Sequence of chain 1.B:
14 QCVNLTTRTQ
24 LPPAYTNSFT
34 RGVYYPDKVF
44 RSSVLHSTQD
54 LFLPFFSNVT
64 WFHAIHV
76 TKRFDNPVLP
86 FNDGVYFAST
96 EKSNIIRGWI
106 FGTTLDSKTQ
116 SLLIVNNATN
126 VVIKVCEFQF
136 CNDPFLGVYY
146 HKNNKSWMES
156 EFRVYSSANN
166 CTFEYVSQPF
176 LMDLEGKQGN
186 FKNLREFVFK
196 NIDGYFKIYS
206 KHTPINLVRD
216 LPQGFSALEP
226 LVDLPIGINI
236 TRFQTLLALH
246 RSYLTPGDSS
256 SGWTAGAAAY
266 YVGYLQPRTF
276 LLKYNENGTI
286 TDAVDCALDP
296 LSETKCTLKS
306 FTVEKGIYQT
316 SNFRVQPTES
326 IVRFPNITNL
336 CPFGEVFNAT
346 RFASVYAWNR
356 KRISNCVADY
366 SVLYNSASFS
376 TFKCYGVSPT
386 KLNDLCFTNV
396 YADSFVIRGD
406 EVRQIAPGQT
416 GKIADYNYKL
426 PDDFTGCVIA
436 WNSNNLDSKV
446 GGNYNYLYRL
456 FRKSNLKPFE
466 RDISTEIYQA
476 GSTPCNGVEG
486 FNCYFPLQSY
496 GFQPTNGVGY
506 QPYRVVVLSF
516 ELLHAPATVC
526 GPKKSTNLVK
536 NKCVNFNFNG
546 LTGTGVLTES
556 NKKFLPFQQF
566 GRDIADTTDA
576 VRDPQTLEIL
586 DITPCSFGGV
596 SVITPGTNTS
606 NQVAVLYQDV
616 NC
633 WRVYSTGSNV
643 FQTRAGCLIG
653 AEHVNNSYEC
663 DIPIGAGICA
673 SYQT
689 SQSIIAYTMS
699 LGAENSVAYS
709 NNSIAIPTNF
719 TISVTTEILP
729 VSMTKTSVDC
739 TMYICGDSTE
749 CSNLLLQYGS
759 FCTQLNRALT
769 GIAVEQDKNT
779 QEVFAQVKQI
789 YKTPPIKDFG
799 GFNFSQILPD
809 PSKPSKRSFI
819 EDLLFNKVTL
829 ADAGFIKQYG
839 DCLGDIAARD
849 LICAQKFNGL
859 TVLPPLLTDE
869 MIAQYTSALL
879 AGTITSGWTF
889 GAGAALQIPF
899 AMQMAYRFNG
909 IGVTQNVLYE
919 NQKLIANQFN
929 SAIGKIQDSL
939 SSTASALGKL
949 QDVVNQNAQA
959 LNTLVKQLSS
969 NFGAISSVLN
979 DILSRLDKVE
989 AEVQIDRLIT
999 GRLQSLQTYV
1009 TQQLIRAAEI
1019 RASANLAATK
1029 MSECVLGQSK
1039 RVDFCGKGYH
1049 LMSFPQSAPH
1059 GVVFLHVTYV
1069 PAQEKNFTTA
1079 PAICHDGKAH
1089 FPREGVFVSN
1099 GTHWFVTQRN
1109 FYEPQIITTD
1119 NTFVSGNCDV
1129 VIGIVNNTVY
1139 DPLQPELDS

This small molecule binds to this protein.
Small molecule (SMILES): CC(=O)N[C@H]1[C@H](O[C@H]2[C@H](O)[C@@H](NC(C)=O)CO[C@@H]2CO)O[C@H](CO)[C@@H](O)[C@@H]1O

Binding-site contacts:
Ligand atom C5 contacts residue SER803 of chain 1.B at 3.5 Å.
Ligand atom C7 contacts residue ASN801 of chain 1.B at 3.7 Å.
Ligand atom C6 contacts residue SER803 of chain 1.B at 4.3 Å.
Ligand atom O7 contacts residue ASN801 of chain 1.B at 4.0 Å.
Ligand atom O5 contacts residue GLN804 of chain 1.B at 4.4 Å.
Ligand atom C5 contacts residue ASN801 of chain 1.B at 3.6 Å.
Ligand atom O6 contacts residue GLN804 of chain 1.B at 3.0 Å (h-bond).
Ligand atom C8 contacts residue ASN801 of chain 1.B at 4.3 Å.
Ligand atom O5 contacts residue ASN801 of chain 1.B at 2.3 Å (h-bond).
Ligand atom N2 contacts residue ASN801 of chain 1.B at 3.0 Å (h-bond).
Ligand atom C3 contacts residue ASN801 of chain 1.B at 3.8 Å.
Ligand atom C1 contacts residue ASN801 of chain 1.B at 1.4 Å.
Ligand atom C6 contacts residue GLN804 of chain 1.B at 3.9 Å.
Ligand atom C5 contacts residue GLN804 of chain 1.B at 4.2 Å.
Ligand atom C1 contacts residue SER803 of chain 1.B at 3.2 Å.
Ligand atom C4 contacts residue ASN801 of chain 1.B at 4.2 Å.
Ligand atom O6 contacts residue SER803 of chain 1.B at 3.9 Å.
Ligand atom C2 contacts residue ASN801 of chain 1.B at 2.5 Å.
Ligand atom O5 contacts residue SER803 of chain 1.B at 3.3 Å (h-bond).